Sequence of chain 40.A:
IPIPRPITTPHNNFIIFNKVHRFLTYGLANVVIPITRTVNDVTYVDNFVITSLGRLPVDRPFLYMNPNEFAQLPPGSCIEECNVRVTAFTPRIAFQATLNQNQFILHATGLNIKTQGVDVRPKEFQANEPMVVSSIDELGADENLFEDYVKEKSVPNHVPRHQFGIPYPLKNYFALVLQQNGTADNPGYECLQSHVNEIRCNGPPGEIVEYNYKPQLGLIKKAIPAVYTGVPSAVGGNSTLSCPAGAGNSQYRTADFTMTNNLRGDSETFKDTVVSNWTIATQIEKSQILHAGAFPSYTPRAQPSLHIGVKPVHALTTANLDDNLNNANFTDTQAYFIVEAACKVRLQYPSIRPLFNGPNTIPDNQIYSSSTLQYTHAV

Binding-site contacts:
Ligand atom C7 contacts residue TYR336 of chain 40.A at 3.6 Å (hydrophobic).
Ligand atom OP2 contacts residue GLU102 of chain 40.A at 3.5 Å (salt-bridge).
Ligand atom N3 contacts residue LEU328 of chain 40.A at 3.9 Å.
Ligand atom OP2 contacts residue PHE333 of chain 40.A at 3.3 Å.
Ligand atom C4 contacts residue GLY98 of chain 40.A at 3.2 Å.
Ligand atom C2' contacts residue PHE333 of chain 40.A at 2.9 Å (hydrophobic).
Ligand atom C5 contacts residue GLY98 of chain 40.A at 2.9 Å.
Ligand atom N3 contacts residue PRO334 of chain 40.A at 3.5 Å.
Ligand atom C4' contacts residue GLN252 of chain 40.A at 3.5 Å.
Ligand atom C3' contacts residue PHE333 of chain 40.A at 3.8 Å (hydrophobic).
Ligand atom OP2 contacts residue ARG391 of chain 40.A at 3.9 Å.
Ligand atom C6 contacts residue PHE333 of chain 40.A at 3.7 Å (hydrophobic).
Ligand atom O4 contacts residue GLY98 of chain 40.A at 2.8 Å (h-bond).
Ligand atom C2 contacts residue PRO334 of chain 40.A at 3.7 Å (hydrophobic).
Ligand atom N1 contacts residue PHE333 of chain 40.A at 3.8 Å.
Ligand atom N1 contacts residue LEU328 of chain 40.A at 3.8 Å.
Ligand atom O5' contacts residue PHE333 of chain 40.A at 3.8 Å.
Ligand atom O5' contacts residue LEU328 of chain 40.A at 3.6 Å.
Ligand atom O5' contacts residue GLN252 of chain 40.A at 3.1 Å (h-bond).
Ligand atom C2' contacts residue LEU328 of chain 40.A at 3.7 Å (hydrophobic).
Ligand atom C5' contacts residue PHE333 of chain 40.A at 3.2 Å (hydrophobic).
Ligand atom O4 contacts residue ALA259 of chain 40.A at 3.2 Å.
Ligand atom O2 contacts residue LEU328 of chain 40.A at 2.2 Å.
Ligand atom C6 contacts residue GLY98 of chain 40.A at 4.1 Å.
Ligand atom C1' contacts residue PHE333 of chain 40.A at 3.1 Å (hydrophobic).
Ligand atom O4 contacts residue PRO334 of chain 40.A at 3.7 Å.
Ligand atom C4 contacts residue PRO334 of chain 40.A at 3.6 Å (hydrophobic).
Ligand atom O2 contacts residue PRO334 of chain 40.A at 3.8 Å.
Ligand atom OP1 contacts residue GLN252 of chain 40.A at 3.7 Å.
Ligand atom O4' contacts residue LEU328 of chain 40.A at 3.0 Å.
Ligand atom P contacts residue PHE333 of chain 40.A at 3.8 Å.
Ligand atom OP1 contacts residue ARG391 of chain 40.A at 3.8 Å.
Ligand atom C4' contacts residue LEU328 of chain 40.A at 4.1 Å (hydrophobic).
Ligand atom O4' contacts residue GLN252 of chain 40.A at 3.9 Å.
Ligand atom C1' contacts residue LEU328 of chain 40.A at 3.9 Å (hydrophobic).
Ligand atom OP2 contacts residue GLN252 of chain 40.A at 4.1 Å.
Ligand atom C5' contacts residue GLN252 of chain 40.A at 3.4 Å.
Ligand atom O4' contacts residue PRO334 of chain 40.A at 4.0 Å.
Ligand atom O3' contacts residue PHE333 of chain 40.A at 3.5 Å.
Ligand atom C2 contacts residue LEU328 of chain 40.A at 3.0 Å (hydrophobic).

The protein below binds the small molecule below.
Small molecule (SMILES): Cc1cn([C@H]2C[C@H](O[P](=O)(O)OC[C@H]3O[C@@H](n4cc(C)c(=O)[nH]c4=O)C[C@@H]3O)[C@@H](CO[P](=O)(O)O[C@H]3C[C@H](n4ccc(=O)[nH]c4=O)O[C@@H]3COP(=O)=O)O2)c(=O)[nH]c1=O